The small molecule below binds the protein below.
Small molecule (SMILES): O=C(O)COCc1ccccc1

Binding-site contacts:
Ligand atom C5 contacts residue ALA217 of chain 1.A at 3.9 Å (hydrophobic).
Ligand atom C7 contacts residue ILE219 of chain 1.A at 4.2 Å (hydrophobic).
Ligand atom C5 contacts residue TYR46 of chain 1.A at 3.5 Å (hydrophobic).
Ligand atom O2 contacts residue ASP181 of chain 1.A at 3.0 Å (salt-bridge).
Ligand atom C8 contacts residue GLN262 of chain 1.A at 3.9 Å.
Ligand atom C3 contacts residue ALA217 of chain 1.A at 3.7 Å (hydrophobic).
Ligand atom C contacts residue GLY220 of chain 1.A at 3.6 Å.
Ligand atom C8 contacts residue PHE182 of chain 1.A at 3.4 Å (hydrophobic).
Ligand atom C2 contacts residue ALA217 of chain 1.A at 4.1 Å (hydrophobic).
Ligand atom C6 contacts residue ASP48 of chain 1.A at 3.9 Å.
Ligand atom C1 contacts residue SER216 of chain 1.A at 3.6 Å.
Ligand atom O2 contacts residue SER216 of chain 1.A at 4.1 Å.
Ligand atom C1 contacts residue ALA217 of chain 1.A at 4.0 Å (hydrophobic).
Ligand atom C2 contacts residue PHE182 of chain 1.A at 3.4 Å (hydrophobic).
Ligand atom C1 contacts residue CYS215 of chain 1.A at 4.2 Å (hydrophobic).
Ligand atom C contacts residue SER216 of chain 1.A at 4.2 Å.
Ligand atom O1 contacts residue ARG221 of chain 1.A at 2.7 Å (salt-bridge).
Ligand atom O contacts residue GLY220 of chain 1.A at 4.1 Å.
Ligand atom C1 contacts residue ASP181 of chain 1.A at 3.3 Å.
Ligand atom C7 contacts residue GLN262 of chain 1.A at 3.8 Å.
Ligand atom C7 contacts residue VAL49 of chain 1.A at 4.2 Å (hydrophobic).
Ligand atom O1 contacts residue GLY220 of chain 1.A at 3.3 Å.
Ligand atom C4 contacts residue TYR46 of chain 1.A at 3.8 Å (hydrophobic).
Ligand atom C1 contacts residue GLY220 of chain 1.A at 4.1 Å.
Ligand atom C2 contacts residue ASP181 of chain 1.A at 3.3 Å.
Ligand atom O contacts residue PHE182 of chain 1.A at 3.2 Å (h-bond).
Ligand atom O contacts residue ARG221 of chain 1.A at 3.5 Å (salt-bridge).
Ligand atom O1 contacts residue CYS215 of chain 1.A at 2.8 Å (h-bond).
Ligand atom C3 contacts residue PHE182 of chain 1.A at 3.5 Å (hydrophobic).
Ligand atom O1 contacts residue ASP181 of chain 1.A at 4.0 Å.
Ligand atom C4 contacts residue ALA217 of chain 1.A at 3.4 Å (hydrophobic).
Ligand atom O contacts residue GLN266 of chain 1.A at 3.6 Å.
Ligand atom C contacts residue CYS215 of chain 1.A at 3.8 Å (hydrophobic).
Ligand atom C2 contacts residue SER216 of chain 1.A at 3.7 Å.
Ligand atom C contacts residue ARG221 of chain 1.A at 3.6 Å.
Ligand atom C6 contacts residue VAL49 of chain 1.A at 3.5 Å (hydrophobic).
Ligand atom C contacts residue ASP181 of chain 1.A at 3.1 Å.
Ligand atom C5 contacts residue VAL49 of chain 1.A at 4.0 Å (hydrophobic).
Ligand atom O contacts residue ASP181 of chain 1.A at 2.6 Å (salt-bridge).
Ligand atom O2 contacts residue PHE182 of chain 1.A at 3.7 Å.

Sequence of chain 1.A:
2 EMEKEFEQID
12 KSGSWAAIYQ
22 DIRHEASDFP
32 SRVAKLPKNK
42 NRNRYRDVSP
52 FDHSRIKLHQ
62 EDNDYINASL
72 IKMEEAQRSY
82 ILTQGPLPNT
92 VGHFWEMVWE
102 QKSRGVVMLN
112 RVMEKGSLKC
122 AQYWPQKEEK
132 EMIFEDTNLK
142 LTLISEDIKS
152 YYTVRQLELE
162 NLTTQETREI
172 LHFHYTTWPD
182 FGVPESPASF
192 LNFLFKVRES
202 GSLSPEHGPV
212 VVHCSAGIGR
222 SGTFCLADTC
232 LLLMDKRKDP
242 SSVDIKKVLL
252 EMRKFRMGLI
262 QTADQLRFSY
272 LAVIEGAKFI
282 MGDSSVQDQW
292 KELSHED